A protein and the small-molecule ligand that binds it are described below.
Small molecule (SMILES): Nc1ncnc2c1ncn2[C@@H]1O[C@H](CO[P](=O)(O)O[P](=O)(O)CP(=O)(O)O)[C@@H](O)[C@H]1O

Sequence of chain 1.D:
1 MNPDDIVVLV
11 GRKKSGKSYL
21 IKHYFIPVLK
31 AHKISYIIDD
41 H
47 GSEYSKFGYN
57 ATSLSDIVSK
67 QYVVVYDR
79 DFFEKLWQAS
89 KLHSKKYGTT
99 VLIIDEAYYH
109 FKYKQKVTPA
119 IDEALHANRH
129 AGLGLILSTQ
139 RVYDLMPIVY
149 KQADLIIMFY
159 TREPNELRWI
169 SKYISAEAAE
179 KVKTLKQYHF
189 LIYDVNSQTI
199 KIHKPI

Binding-site contacts:
Ligand atom N6 contacts residue TYR19 of chain 1.D at 3.7 Å.
Ligand atom N9 contacts residue TYR19 of chain 1.D at 4.0 Å.
Ligand atom C6 contacts residue TYR19 of chain 1.D at 3.5 Å (hydrophobic).
Ligand atom C6 contacts residue TYR186 of chain 1.D at 4.2 Å (hydrophobic).
Ligand atom O1A contacts residue SER15 of chain 1.D at 3.8 Å.
Ligand atom O1A contacts residue LYS14 of chain 1.D at 3.1 Å.
Ligand atom C4 contacts residue TYR19 of chain 1.D at 4.1 Å (hydrophobic).
Ligand atom PA contacts residue GLY16 of chain 1.D at 4.0 Å.
Ligand atom N7 contacts residue TYR186 of chain 1.D at 3.6 Å.
Ligand atom O4' contacts residue TYR186 of chain 1.D at 3.8 Å.
Ligand atom C8 contacts residue TYR19 of chain 1.D at 3.4 Å (hydrophobic).
Ligand atom C4 contacts residue TYR186 of chain 1.D at 3.7 Å (hydrophobic).
Ligand atom O2A contacts residue SER18 of chain 1.D at 3.6 Å.
Ligand atom C5 contacts residue TYR186 of chain 1.D at 3.8 Å (hydrophobic).
Ligand atom N7 contacts residue GLY16 of chain 1.D at 3.6 Å.
Ligand atom O3A contacts residue TYR19 of chain 1.D at 2.6 Å (h-bond).
Ligand atom N1 contacts residue TYR19 of chain 1.D at 4.0 Å.
Ligand atom N6 contacts residue ILE204 of chain 1.D at 3.0 Å (h-bond).
Ligand atom O3A contacts residue LYS17 of chain 1.D at 3.7 Å.
Ligand atom C1' contacts residue TYR186 of chain 1.D at 3.3 Å (hydrophobic).
Ligand atom N7 contacts residue TYR19 of chain 1.D at 3.2 Å.
Ligand atom C5 contacts residue TYR19 of chain 1.D at 3.4 Å (hydrophobic).
Ligand atom O3A contacts residue GLY16 of chain 1.D at 3.3 Å.
Ligand atom O2A contacts residue LYS14 of chain 1.D at 3.2 Å (salt-bridge).
Ligand atom C5' contacts residue TYR19 of chain 1.D at 3.7 Å (hydrophobic).
Ligand atom O3A contacts residue SER18 of chain 1.D at 3.1 Å (h-bond).
Ligand atom PA contacts residue LYS14 of chain 1.D at 3.9 Å.
Ligand atom N9 contacts residue TYR186 of chain 1.D at 3.5 Å.
Ligand atom N3 contacts residue TYR186 of chain 1.D at 3.9 Å.
Ligand atom C8 contacts residue TYR186 of chain 1.D at 3.4 Å (hydrophobic).
Ligand atom C6 contacts residue ILE204 of chain 1.D at 3.7 Å (hydrophobic).
Ligand atom C3' contacts residue TYR19 of chain 1.D at 4.1 Å (hydrophobic).
Ligand atom C8 contacts residue GLY16 of chain 1.D at 3.5 Å.
Ligand atom N1 contacts residue ILE204 of chain 1.D at 3.6 Å.
Ligand atom PA contacts residue SER18 of chain 1.D at 4.0 Å.
Ligand atom N6 contacts residue PRO203 of chain 1.D at 3.7 Å.
Ligand atom O1A contacts residue GLY16 of chain 1.D at 3.2 Å (h-bond).
Ligand atom N6 contacts residue TYR186 of chain 1.D at 4.2 Å.
Ligand atom C2' contacts residue TYR19 of chain 1.D at 4.3 Å (hydrophobic).
Ligand atom PA contacts residue TYR19 of chain 1.D at 4.1 Å.